Sequence of chain 1.D:
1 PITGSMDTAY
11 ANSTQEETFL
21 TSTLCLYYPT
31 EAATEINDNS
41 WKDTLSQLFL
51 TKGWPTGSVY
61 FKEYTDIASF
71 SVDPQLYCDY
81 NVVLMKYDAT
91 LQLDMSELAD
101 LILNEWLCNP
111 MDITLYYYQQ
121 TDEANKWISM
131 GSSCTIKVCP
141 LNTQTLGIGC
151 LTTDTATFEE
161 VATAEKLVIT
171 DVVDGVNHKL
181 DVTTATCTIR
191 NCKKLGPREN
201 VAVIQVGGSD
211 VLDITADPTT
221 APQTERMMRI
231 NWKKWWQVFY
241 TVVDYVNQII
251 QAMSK

The protein below binds the small molecule below.
Small molecule (SMILES): CC(=O)N[C@H]1[C@H](O[C@H]2[C@H](O)[C@@H](NC(C)=O)CO[C@@H]2CO)O[C@H](CO)[C@@H](O)[C@@H]1O

Binding-site contacts:
Ligand atom C1 contacts residue ASN12 of chain 1.D at 2.2 Å.
Ligand atom C2 contacts residue ASN12 of chain 1.D at 3.3 Å.
Ligand atom C7 contacts residue ASN12 of chain 1.D at 3.9 Å.
Ligand atom C5 contacts residue ASN12 of chain 1.D at 4.1 Å.
Ligand atom N2 contacts residue ASN12 of chain 1.D at 3.8 Å.
Ligand atom O5 contacts residue ASN12 of chain 1.D at 2.7 Å (h-bond).
Ligand atom O7 contacts residue ASN12 of chain 1.D at 3.6 Å.